This small molecule binds to this protein.
Small molecule (SMILES): CC(=O)[C@H]1O[C@@H](OC2=CCC(/C=C(\C)C(=O)N[C@@H]3[C@H](O)[C@@H](O)[C@H]4OCO[C@H]4[C@@H]3O)=CC2=O)[C@@H](O)[C@@H]1O

Binding-site contacts:
Ligand atom O6 contacts residue ZIT1 of chain 1.UQA at 3.4 Å (h-bond).
Ligand atom O11 contacts residue MG1 of chain 1.RV at 3.7 Å.
Ligand atom O2 contacts residue ZIT1 of chain 1.UQA at 3.9 Å.
Ligand atom C11 contacts residue ZIT1 of chain 1.UQA at 4.2 Å.